Sequence of chain 1.B:
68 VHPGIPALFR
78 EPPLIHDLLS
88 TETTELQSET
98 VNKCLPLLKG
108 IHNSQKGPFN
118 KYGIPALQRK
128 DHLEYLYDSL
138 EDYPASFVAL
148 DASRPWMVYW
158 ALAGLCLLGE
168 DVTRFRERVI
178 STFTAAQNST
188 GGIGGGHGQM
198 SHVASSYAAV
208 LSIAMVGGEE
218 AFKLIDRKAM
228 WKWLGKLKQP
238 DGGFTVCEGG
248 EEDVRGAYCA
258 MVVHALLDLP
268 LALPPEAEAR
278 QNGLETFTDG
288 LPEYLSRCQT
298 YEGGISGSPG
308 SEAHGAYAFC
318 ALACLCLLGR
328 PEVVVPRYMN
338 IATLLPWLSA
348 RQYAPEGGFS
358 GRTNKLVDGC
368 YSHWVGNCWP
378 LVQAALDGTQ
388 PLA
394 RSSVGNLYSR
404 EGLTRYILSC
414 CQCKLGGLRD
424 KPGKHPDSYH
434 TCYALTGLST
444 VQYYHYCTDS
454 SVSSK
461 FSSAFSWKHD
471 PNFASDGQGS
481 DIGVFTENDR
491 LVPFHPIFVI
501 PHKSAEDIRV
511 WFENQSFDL

Sequence of chain 1.A:
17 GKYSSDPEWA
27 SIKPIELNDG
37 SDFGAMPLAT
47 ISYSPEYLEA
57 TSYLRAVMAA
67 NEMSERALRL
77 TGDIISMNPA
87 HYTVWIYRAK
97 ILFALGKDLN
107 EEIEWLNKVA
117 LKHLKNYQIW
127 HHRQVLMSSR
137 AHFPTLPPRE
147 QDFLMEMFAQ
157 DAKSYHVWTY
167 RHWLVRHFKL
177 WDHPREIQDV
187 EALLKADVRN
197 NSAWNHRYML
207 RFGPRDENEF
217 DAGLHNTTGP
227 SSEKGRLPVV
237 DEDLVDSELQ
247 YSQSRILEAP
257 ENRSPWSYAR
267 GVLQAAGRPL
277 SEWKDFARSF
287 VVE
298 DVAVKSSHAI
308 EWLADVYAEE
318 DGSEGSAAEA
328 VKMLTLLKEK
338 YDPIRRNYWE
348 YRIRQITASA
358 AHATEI

The protein below binds the small molecule below.
Small molecule (SMILES): CC(C)=CCC/C(C)=C/CC/C(C)=C/CO[P](=O)(O)OP(=O)(O)O

Binding-site contacts:
Ligand atom O3B contacts residue LYS362 of chain 1.B at 2.8 Å (salt-bridge).
Ligand atom C10 contacts residue TYR432 of chain 1.B at 3.7 Å (hydrophobic).
Ligand atom C9 contacts residue ALA313 of chain 1.B at 3.7 Å (hydrophobic).
Ligand atom C10 contacts residue ED51 of chain 1.H at 3.8 Å.
Ligand atom C2 contacts residue HIS311 of chain 1.B at 3.3 Å.
Ligand atom C15 contacts residue TRP371 of chain 1.B at 3.6 Å (hydrophobic).
Ligand atom C14 contacts residue ARG252 of chain 1.B at 3.6 Å.
Ligand atom O2A contacts residue EDO1 of chain 1.C at 4.0 Å.
Ligand atom C12 contacts residue CYS317 of chain 1.B at 3.6 Å (hydrophobic).
Ligand atom O1A contacts residue EDO1 of chain 1.C at 2.6 Å (h-bond).
Ligand atom PB contacts residue HIS311 of chain 1.B at 4.0 Å.
Ligand atom C6 contacts residue ALA313 of chain 1.B at 3.5 Å (hydrophobic).
Ligand atom C12 contacts residue TRP371 of chain 1.B at 3.5 Å (hydrophobic).
Ligand atom C13 contacts residue ARG252 of chain 1.B at 3.7 Å.
Ligand atom O1 contacts residue ED51 of chain 1.H at 3.4 Å.
Ligand atom O3A contacts residue ED51 of chain 1.H at 3.8 Å.
Ligand atom C8 contacts residue ED51 of chain 1.H at 3.6 Å.
Ligand atom O1B contacts residue HIS311 of chain 1.B at 2.9 Å (h-bond).
Ligand atom PA contacts residue EDO1 of chain 1.C at 3.6 Å.
Ligand atom C9 contacts residue TRP371 of chain 1.B at 3.6 Å (hydrophobic).
Ligand atom C14 contacts residue TRP153 of chain 1.B at 3.7 Å (hydrophobic).
Ligand atom C1 contacts residue HIS311 of chain 1.B at 3.9 Å.
Ligand atom C15 contacts residue TYR255 of chain 1.B at 3.8 Å (hydrophobic).
Ligand atom C4 contacts residue TYR161 of chain 1.A at 3.5 Å (hydrophobic).
Ligand atom C2 contacts residue ED51 of chain 1.H at 3.5 Å.
Ligand atom O1B contacts residue ARG359 of chain 1.B at 2.8 Å (salt-bridge).
Ligand atom O2B contacts residue TYR368 of chain 1.B at 2.6 Å (h-bond).
Ligand atom O1 contacts residue EDO1 of chain 1.C at 3.6 Å.
Ligand atom C8 contacts residue ALA313 of chain 1.B at 3.9 Å (hydrophobic).
Ligand atom O1A contacts residue ARG359 of chain 1.B at 2.8 Å (salt-bridge).
Ligand atom C4 contacts residue TYR314 of chain 1.B at 3.8 Å (hydrophobic).
Ligand atom C7 contacts residue ALA313 of chain 1.B at 3.7 Å (hydrophobic).
Ligand atom PB contacts residue TYR368 of chain 1.B at 3.5 Å.
Ligand atom O1A contacts residue LYS362 of chain 1.B at 3.5 Å (salt-bridge).
Ligand atom C7 contacts residue ED51 of chain 1.H at 3.8 Å.
Ligand atom C10 contacts residue ALA313 of chain 1.B at 3.7 Å (hydrophobic).
Ligand atom C5 contacts residue ED51 of chain 1.H at 3.8 Å.
Ligand atom O3A contacts residue TYR368 of chain 1.B at 3.5 Å (h-bond).
Ligand atom O1B contacts residue TYR368 of chain 1.B at 3.9 Å.
Ligand atom C1 contacts residue ED51 of chain 1.H at 4.0 Å.